Sequence of chain 1.C:
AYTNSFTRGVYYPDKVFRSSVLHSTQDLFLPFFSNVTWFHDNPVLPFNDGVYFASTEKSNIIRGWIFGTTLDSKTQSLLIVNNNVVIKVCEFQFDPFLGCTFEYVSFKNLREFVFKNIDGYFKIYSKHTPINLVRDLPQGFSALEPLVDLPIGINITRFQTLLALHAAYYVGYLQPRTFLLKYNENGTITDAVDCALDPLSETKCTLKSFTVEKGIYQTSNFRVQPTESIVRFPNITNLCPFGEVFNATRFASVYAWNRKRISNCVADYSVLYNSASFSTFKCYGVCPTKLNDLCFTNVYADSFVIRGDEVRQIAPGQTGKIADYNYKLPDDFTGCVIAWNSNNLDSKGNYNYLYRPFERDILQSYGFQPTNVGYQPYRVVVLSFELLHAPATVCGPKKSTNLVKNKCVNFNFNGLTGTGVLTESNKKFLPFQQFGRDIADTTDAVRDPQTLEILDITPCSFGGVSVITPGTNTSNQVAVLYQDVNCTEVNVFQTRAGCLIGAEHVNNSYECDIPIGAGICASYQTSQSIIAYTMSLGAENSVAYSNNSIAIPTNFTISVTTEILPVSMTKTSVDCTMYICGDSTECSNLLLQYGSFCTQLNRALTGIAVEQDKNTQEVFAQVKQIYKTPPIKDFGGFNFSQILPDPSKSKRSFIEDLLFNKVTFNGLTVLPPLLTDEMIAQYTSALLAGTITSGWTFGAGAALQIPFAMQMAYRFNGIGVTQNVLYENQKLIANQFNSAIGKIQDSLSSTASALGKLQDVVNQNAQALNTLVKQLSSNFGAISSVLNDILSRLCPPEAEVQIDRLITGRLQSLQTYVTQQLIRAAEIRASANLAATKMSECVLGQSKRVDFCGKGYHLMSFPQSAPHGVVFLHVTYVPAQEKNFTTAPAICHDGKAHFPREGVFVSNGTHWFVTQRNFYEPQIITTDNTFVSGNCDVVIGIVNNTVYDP

Binding-site contacts:
Ligand atom C1 contacts residue ASN141 of chain 1.C at 1.5 Å.
Ligand atom C8 contacts residue ASN141 of chain 1.C at 3.7 Å.
Ligand atom O7 contacts residue ASN141 of chain 1.C at 3.0 Å (h-bond).
Ligand atom C3 contacts residue ASN141 of chain 1.C at 3.9 Å.
Ligand atom N2 contacts residue ASN141 of chain 1.C at 2.9 Å (h-bond).
Ligand atom C5 contacts residue ASN141 of chain 1.C at 3.8 Å.
Ligand atom O5 contacts residue ASN141 of chain 1.C at 2.4 Å (h-bond).
Ligand atom C4 contacts residue ASN141 of chain 1.C at 4.3 Å.
Ligand atom C2 contacts residue ASN141 of chain 1.C at 2.5 Å.
Ligand atom C7 contacts residue ASN141 of chain 1.C at 3.1 Å.
Ligand atom C1 contacts residue ASN144 of chain 1.C at 4.4 Å.

This protein binds this small molecule.
Small molecule (SMILES): CC(=O)N[C@@H]1[C@@H](O)[C@H](O)[C@@H](CO)O[C@H]1O